The protein below binds the small molecule below.
Small molecule (SMILES): CC(=O)N[C@@H]1[C@@H](O)[C@H](O)[C@@H](CO)O[C@H]1O

Sequence of chain 1.A:
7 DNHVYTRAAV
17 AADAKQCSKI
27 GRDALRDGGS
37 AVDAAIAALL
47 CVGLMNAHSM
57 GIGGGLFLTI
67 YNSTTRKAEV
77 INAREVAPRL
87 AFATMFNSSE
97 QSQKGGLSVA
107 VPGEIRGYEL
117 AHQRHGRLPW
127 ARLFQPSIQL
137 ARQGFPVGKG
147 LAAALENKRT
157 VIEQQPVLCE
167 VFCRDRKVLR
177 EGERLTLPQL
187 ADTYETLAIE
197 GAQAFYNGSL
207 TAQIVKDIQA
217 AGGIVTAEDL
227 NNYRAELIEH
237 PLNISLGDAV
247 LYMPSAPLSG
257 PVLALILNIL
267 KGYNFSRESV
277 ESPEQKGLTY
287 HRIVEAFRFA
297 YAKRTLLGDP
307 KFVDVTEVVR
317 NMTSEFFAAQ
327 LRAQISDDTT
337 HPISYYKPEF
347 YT

Binding-site contacts:
Ligand atom C8 contacts residue MET91 of chain 1.A at 3.2 Å (hydrophobic).
Ligand atom C5 contacts residue THR90 of chain 1.A at 3.6 Å.
Ligand atom C3 contacts residue THR90 of chain 1.A at 3.9 Å.
Ligand atom N2 contacts residue MET91 of chain 1.A at 3.0 Å (h-bond).
Ligand atom N2 contacts residue PHE92 of chain 1.A at 4.5 Å.
Ligand atom C8 contacts residue ASN93 of chain 1.A at 4.5 Å.
Ligand atom O4 contacts residue THR90 of chain 1.A at 4.3 Å.
Ligand atom C2 contacts residue MET91 of chain 1.A at 4.1 Å (hydrophobic).
Ligand atom C8 contacts residue PHE92 of chain 1.A at 4.5 Å (hydrophobic).
Ligand atom O7 contacts residue ASN93 of chain 1.A at 3.3 Å (h-bond).
Ligand atom C2 contacts residue ASN93 of chain 1.A at 2.5 Å.
Ligand atom C8 contacts residue GLN97 of chain 1.A at 3.0 Å.
Ligand atom C4 contacts residue ASN93 of chain 1.A at 4.3 Å.
Ligand atom C7 contacts residue MET91 of chain 1.A at 3.6 Å (hydrophobic).
Ligand atom C3 contacts residue ASN93 of chain 1.A at 3.8 Å.
Ligand atom C7 contacts residue ASN93 of chain 1.A at 3.3 Å.
Ligand atom O5 contacts residue THR90 of chain 1.A at 4.0 Å.
Ligand atom C2 contacts residue THR90 of chain 1.A at 4.2 Å.
Ligand atom N2 contacts residue GLN97 of chain 1.A at 4.0 Å.
Ligand atom O7 contacts residue GLN97 of chain 1.A at 3.0 Å (h-bond).
Ligand atom C7 contacts residue GLN97 of chain 1.A at 3.3 Å.
Ligand atom C8 contacts residue LEU103 of chain 1.A at 4.1 Å (hydrophobic).
Ligand atom C1 contacts residue THR90 of chain 1.A at 3.7 Å.
Ligand atom C4 contacts residue THR90 of chain 1.A at 4.1 Å.
Ligand atom C5 contacts residue ASN93 of chain 1.A at 3.7 Å.
Ligand atom O3 contacts residue PHE88 of chain 1.A at 4.4 Å.
Ligand atom O5 contacts residue ASN93 of chain 1.A at 2.4 Å (h-bond).
Ligand atom O4 contacts residue PHE88 of chain 1.A at 3.8 Å.
Ligand atom N2 contacts residue ASN93 of chain 1.A at 2.9 Å (h-bond).
Ligand atom C1 contacts residue ASN93 of chain 1.A at 1.4 Å.
Ligand atom C3 contacts residue MET91 of chain 1.A at 4.2 Å (hydrophobic).